Sequence of chain 1.A:
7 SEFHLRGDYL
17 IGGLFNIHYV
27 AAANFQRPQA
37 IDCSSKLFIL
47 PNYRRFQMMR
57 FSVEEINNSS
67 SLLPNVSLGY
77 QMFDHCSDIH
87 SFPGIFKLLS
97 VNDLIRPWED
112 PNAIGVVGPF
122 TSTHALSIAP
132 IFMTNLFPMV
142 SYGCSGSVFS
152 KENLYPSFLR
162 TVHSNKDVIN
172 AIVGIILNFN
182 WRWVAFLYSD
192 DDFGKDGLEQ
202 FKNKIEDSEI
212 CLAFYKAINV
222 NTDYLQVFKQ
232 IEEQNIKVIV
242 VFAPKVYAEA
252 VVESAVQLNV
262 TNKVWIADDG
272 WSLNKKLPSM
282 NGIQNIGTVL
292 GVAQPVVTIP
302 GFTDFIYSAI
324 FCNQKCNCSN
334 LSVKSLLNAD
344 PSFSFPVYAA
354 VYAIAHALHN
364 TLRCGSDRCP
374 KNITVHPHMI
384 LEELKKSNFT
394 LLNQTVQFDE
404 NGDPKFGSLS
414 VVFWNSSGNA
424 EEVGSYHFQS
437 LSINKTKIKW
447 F

Binding-site contacts:
Ligand atom O6 contacts residue LYS42 of chain 1.A at 4.3 Å.
Ligand atom C5 contacts residue ASN330 of chain 1.A at 3.7 Å.
Ligand atom C8 contacts residue SER40 of chain 1.A at 3.1 Å.
Ligand atom O7 contacts residue ASN330 of chain 1.A at 3.8 Å.
Ligand atom O5 contacts residue ASN330 of chain 1.A at 2.4 Å (h-bond).
Ligand atom C7 contacts residue ASN330 of chain 1.A at 3.4 Å.
Ligand atom C7 contacts residue SER40 of chain 1.A at 4.3 Å.
Ligand atom C3 contacts residue ASN330 of chain 1.A at 3.8 Å.
Ligand atom O5 contacts residue SER41 of chain 1.A at 4.2 Å.
Ligand atom C4 contacts residue ASN330 of chain 1.A at 4.2 Å.
Ligand atom N2 contacts residue ASN330 of chain 1.A at 2.8 Å (h-bond).
Ligand atom C1 contacts residue SER40 of chain 1.A at 3.9 Å.
Ligand atom C8 contacts residue LYS328 of chain 1.A at 3.8 Å.
Ligand atom O6 contacts residue SER41 of chain 1.A at 4.0 Å.
Ligand atom O5 contacts residue SER40 of chain 1.A at 3.7 Å.
Ligand atom C2 contacts residue ASN330 of chain 1.A at 2.4 Å.
Ligand atom O7 contacts residue LYS328 of chain 1.A at 3.4 Å.
Ligand atom C1 contacts residue ASN330 of chain 1.A at 1.4 Å.
Ligand atom C7 contacts residue LYS328 of chain 1.A at 3.9 Å.
Ligand atom C6 contacts residue SER41 of chain 1.A at 3.8 Å.
Ligand atom C8 contacts residue ASN330 of chain 1.A at 3.6 Å.
Ligand atom C2 contacts residue SER40 of chain 1.A at 4.5 Å.

The protein below binds the small molecule below.
Small molecule (SMILES): CC(=O)N[C@@H]1[C@@H](O)[C@H](O)[C@@H](CO)O[C@H]1O